Sequence of chain 1.A:
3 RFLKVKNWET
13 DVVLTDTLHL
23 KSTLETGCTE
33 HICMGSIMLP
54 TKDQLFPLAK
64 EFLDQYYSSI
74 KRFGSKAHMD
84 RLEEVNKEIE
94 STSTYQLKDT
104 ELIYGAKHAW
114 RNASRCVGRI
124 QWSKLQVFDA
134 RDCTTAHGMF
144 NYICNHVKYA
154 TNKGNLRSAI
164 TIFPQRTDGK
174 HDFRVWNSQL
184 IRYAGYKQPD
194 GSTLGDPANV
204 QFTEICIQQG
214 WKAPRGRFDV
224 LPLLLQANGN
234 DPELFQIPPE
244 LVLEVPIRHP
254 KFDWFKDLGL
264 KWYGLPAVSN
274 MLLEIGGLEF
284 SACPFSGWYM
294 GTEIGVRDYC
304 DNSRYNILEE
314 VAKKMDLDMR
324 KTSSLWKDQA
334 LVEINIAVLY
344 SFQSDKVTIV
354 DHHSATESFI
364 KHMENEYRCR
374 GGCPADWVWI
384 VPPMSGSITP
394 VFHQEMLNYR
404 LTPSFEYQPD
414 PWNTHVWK

A protein and the small-molecule ligand that binds it are described below.
Small molecule (SMILES): CNCCN(C)c1cc(CCc2cc(C)cc(N)n2)cc(C(F)(F)F)c1

Binding-site contacts:
Ligand atom C07 contacts residue HEM1 of chain 1.C at 3.4 Å.
Ligand atom C03 contacts residue PRO269 of chain 1.A at 3.8 Å (hydrophobic).
Ligand atom C02 contacts residue TRP291 of chain 1.A at 3.8 Å (hydrophobic).
Ligand atom C26 contacts residue TYR410 of chain 1.A at 3.8 Å (hydrophobic).
Ligand atom C21 contacts residue GLN182 of chain 1.A at 3.6 Å.
Ligand atom C24 contacts residue HEM1 of chain 1.C at 3.2 Å.
Ligand atom C05 contacts residue VAL271 of chain 1.A at 3.6 Å (hydrophobic).
Ligand atom N02 contacts residue TYR292 of chain 1.A at 3.6 Å.
Ligand atom C08 contacts residue HEM1 of chain 1.C at 3.7 Å.
Ligand atom F18 contacts residue ARG307 of chain 1.A at 3.0 Å.
Ligand atom C15 contacts residue GLN182 of chain 1.A at 3.4 Å.
Ligand atom C26 contacts residue ASN273 of chain 1.A at 3.4 Å.
Ligand atom C14 contacts residue GLN182 of chain 1.A at 3.6 Å.
Ligand atom C13 contacts residue HEM1 of chain 1.C at 3.5 Å.
Ligand atom C17 contacts residue ASP301 of chain 1.A at 3.7 Å.
Ligand atom C07 contacts residue SER289 of chain 1.A at 3.8 Å.
Ligand atom C09 contacts residue GLU296 of chain 1.A at 3.6 Å.
Ligand atom C16 contacts residue GLN182 of chain 1.A at 3.4 Å.
Ligand atom N01 contacts residue GLU296 of chain 1.A at 2.8 Å (salt-bridge).
Ligand atom C04 contacts residue HEM1 of chain 1.C at 3.8 Å.
Ligand atom N25 contacts residue ASN273 of chain 1.A at 3.1 Å (h-bond).
Ligand atom N02 contacts residue TRP291 of chain 1.A at 2.7 Å (h-bond).
Ligand atom C11 contacts residue HEM1 of chain 1.C at 3.6 Å.
Ligand atom C06 contacts residue GLU296 of chain 1.A at 3.6 Å.
Ligand atom N02 contacts residue GLU296 of chain 1.A at 2.8 Å (salt-bridge).
Ligand atom C08 contacts residue GLU296 of chain 1.A at 3.5 Å.
Ligand atom F19 contacts residue HEM1 of chain 1.C at 3.5 Å.
Ligand atom F18 contacts residue ASP301 of chain 1.A at 3.1 Å.
Ligand atom C07 contacts residue PHE288 of chain 1.A at 3.6 Å (hydrophobic).
Ligand atom C02 contacts residue HEM1 of chain 1.C at 3.6 Å.
Ligand atom C11 contacts residue GLN182 of chain 1.A at 3.7 Å.
Ligand atom C13 contacts residue GLN182 of chain 1.A at 3.8 Å.
Ligand atom C07 contacts residue GLY290 of chain 1.A at 3.5 Å.
Ligand atom C12 contacts residue HEM1 of chain 1.C at 3.4 Å.
Ligand atom C02 contacts residue GLU296 of chain 1.A at 3.5 Å.
Ligand atom N02 contacts residue PRO269 of chain 1.A at 3.8 Å.
Ligand atom N02 contacts residue HEM1 of chain 1.C at 3.4 Å.
Ligand atom C21 contacts residue SER181 of chain 1.A at 3.7 Å.
Ligand atom F20 contacts residue ASP301 of chain 1.A at 3.2 Å.
Ligand atom C03 contacts residue HEM1 of chain 1.C at 3.3 Å.